Sequence of chain 2.D:
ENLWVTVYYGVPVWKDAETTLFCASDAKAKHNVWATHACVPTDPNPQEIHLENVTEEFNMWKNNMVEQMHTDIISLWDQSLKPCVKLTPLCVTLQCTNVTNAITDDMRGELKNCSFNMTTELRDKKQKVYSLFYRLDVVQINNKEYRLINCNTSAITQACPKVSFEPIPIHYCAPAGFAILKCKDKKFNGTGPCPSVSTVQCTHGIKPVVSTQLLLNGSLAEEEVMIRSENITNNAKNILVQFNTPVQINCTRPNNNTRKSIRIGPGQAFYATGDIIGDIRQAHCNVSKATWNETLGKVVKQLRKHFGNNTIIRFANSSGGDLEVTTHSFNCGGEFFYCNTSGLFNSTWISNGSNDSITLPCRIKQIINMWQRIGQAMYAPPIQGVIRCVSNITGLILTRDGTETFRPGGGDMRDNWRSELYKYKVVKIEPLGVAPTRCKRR

Binding-site contacts:
Ligand atom C1 contacts residue VAL414 of chain 2.D at 4.5 Å (hydrophobic).
Ligand atom C8 contacts residue VAL302 of chain 2.D at 4.3 Å (hydrophobic).
Ligand atom O5 contacts residue ASN265 of chain 2.D at 2.3 Å (h-bond).
Ligand atom C6 contacts residue ARG412 of chain 2.D at 4.2 Å.
Ligand atom C8 contacts residue ASN301 of chain 2.D at 4.3 Å.
Ligand atom O6 contacts residue ARG412 of chain 2.D at 3.0 Å (salt-bridge).
Ligand atom C4 contacts residue GLN263 of chain 2.D at 4.4 Å.
Ligand atom C4 contacts residue ASN265 of chain 2.D at 4.2 Å.
Ligand atom O5 contacts residue VAL414 of chain 2.D at 4.1 Å.
Ligand atom C1 contacts residue GLN263 of chain 2.D at 4.0 Å.
Ligand atom C2 contacts residue GLN263 of chain 2.D at 3.8 Å.
Ligand atom O7 contacts residue ASN301 of chain 2.D at 4.0 Å.
Ligand atom N2 contacts residue GLN263 of chain 2.D at 3.5 Å (h-bond).
Ligand atom C8 contacts residue ASN265 of chain 2.D at 4.3 Å.
Ligand atom C2 contacts residue ASN265 of chain 2.D at 2.5 Å.
Ligand atom O7 contacts residue ASN265 of chain 2.D at 2.8 Å (h-bond).
Ligand atom C3 contacts residue GLN263 of chain 2.D at 3.4 Å.
Ligand atom O5 contacts residue ARG412 of chain 2.D at 3.6 Å.
Ligand atom C1 contacts residue ARG412 of chain 2.D at 4.4 Å.
Ligand atom C1 contacts residue ASN265 of chain 2.D at 1.4 Å.
Ligand atom N2 contacts residue ASN265 of chain 2.D at 2.9 Å (h-bond).
Ligand atom C7 contacts residue ASN265 of chain 2.D at 3.1 Å.
Ligand atom C5 contacts residue ASN265 of chain 2.D at 3.6 Å.
Ligand atom C8 contacts residue SER303 of chain 2.D at 3.8 Å.
Ligand atom C3 contacts residue ASN265 of chain 2.D at 3.8 Å.
Ligand atom O3 contacts residue GLN263 of chain 2.D at 4.2 Å.

This small molecule binds to this protein.
Small molecule (SMILES): CC(=O)N[C@H]1[C@H](O[C@H]2[C@H](O)[C@@H](NC(C)=O)CO[C@@H]2CO)O[C@H](CO)[C@@H](O)[C@@H]1O